Sequence of chain 1.A:
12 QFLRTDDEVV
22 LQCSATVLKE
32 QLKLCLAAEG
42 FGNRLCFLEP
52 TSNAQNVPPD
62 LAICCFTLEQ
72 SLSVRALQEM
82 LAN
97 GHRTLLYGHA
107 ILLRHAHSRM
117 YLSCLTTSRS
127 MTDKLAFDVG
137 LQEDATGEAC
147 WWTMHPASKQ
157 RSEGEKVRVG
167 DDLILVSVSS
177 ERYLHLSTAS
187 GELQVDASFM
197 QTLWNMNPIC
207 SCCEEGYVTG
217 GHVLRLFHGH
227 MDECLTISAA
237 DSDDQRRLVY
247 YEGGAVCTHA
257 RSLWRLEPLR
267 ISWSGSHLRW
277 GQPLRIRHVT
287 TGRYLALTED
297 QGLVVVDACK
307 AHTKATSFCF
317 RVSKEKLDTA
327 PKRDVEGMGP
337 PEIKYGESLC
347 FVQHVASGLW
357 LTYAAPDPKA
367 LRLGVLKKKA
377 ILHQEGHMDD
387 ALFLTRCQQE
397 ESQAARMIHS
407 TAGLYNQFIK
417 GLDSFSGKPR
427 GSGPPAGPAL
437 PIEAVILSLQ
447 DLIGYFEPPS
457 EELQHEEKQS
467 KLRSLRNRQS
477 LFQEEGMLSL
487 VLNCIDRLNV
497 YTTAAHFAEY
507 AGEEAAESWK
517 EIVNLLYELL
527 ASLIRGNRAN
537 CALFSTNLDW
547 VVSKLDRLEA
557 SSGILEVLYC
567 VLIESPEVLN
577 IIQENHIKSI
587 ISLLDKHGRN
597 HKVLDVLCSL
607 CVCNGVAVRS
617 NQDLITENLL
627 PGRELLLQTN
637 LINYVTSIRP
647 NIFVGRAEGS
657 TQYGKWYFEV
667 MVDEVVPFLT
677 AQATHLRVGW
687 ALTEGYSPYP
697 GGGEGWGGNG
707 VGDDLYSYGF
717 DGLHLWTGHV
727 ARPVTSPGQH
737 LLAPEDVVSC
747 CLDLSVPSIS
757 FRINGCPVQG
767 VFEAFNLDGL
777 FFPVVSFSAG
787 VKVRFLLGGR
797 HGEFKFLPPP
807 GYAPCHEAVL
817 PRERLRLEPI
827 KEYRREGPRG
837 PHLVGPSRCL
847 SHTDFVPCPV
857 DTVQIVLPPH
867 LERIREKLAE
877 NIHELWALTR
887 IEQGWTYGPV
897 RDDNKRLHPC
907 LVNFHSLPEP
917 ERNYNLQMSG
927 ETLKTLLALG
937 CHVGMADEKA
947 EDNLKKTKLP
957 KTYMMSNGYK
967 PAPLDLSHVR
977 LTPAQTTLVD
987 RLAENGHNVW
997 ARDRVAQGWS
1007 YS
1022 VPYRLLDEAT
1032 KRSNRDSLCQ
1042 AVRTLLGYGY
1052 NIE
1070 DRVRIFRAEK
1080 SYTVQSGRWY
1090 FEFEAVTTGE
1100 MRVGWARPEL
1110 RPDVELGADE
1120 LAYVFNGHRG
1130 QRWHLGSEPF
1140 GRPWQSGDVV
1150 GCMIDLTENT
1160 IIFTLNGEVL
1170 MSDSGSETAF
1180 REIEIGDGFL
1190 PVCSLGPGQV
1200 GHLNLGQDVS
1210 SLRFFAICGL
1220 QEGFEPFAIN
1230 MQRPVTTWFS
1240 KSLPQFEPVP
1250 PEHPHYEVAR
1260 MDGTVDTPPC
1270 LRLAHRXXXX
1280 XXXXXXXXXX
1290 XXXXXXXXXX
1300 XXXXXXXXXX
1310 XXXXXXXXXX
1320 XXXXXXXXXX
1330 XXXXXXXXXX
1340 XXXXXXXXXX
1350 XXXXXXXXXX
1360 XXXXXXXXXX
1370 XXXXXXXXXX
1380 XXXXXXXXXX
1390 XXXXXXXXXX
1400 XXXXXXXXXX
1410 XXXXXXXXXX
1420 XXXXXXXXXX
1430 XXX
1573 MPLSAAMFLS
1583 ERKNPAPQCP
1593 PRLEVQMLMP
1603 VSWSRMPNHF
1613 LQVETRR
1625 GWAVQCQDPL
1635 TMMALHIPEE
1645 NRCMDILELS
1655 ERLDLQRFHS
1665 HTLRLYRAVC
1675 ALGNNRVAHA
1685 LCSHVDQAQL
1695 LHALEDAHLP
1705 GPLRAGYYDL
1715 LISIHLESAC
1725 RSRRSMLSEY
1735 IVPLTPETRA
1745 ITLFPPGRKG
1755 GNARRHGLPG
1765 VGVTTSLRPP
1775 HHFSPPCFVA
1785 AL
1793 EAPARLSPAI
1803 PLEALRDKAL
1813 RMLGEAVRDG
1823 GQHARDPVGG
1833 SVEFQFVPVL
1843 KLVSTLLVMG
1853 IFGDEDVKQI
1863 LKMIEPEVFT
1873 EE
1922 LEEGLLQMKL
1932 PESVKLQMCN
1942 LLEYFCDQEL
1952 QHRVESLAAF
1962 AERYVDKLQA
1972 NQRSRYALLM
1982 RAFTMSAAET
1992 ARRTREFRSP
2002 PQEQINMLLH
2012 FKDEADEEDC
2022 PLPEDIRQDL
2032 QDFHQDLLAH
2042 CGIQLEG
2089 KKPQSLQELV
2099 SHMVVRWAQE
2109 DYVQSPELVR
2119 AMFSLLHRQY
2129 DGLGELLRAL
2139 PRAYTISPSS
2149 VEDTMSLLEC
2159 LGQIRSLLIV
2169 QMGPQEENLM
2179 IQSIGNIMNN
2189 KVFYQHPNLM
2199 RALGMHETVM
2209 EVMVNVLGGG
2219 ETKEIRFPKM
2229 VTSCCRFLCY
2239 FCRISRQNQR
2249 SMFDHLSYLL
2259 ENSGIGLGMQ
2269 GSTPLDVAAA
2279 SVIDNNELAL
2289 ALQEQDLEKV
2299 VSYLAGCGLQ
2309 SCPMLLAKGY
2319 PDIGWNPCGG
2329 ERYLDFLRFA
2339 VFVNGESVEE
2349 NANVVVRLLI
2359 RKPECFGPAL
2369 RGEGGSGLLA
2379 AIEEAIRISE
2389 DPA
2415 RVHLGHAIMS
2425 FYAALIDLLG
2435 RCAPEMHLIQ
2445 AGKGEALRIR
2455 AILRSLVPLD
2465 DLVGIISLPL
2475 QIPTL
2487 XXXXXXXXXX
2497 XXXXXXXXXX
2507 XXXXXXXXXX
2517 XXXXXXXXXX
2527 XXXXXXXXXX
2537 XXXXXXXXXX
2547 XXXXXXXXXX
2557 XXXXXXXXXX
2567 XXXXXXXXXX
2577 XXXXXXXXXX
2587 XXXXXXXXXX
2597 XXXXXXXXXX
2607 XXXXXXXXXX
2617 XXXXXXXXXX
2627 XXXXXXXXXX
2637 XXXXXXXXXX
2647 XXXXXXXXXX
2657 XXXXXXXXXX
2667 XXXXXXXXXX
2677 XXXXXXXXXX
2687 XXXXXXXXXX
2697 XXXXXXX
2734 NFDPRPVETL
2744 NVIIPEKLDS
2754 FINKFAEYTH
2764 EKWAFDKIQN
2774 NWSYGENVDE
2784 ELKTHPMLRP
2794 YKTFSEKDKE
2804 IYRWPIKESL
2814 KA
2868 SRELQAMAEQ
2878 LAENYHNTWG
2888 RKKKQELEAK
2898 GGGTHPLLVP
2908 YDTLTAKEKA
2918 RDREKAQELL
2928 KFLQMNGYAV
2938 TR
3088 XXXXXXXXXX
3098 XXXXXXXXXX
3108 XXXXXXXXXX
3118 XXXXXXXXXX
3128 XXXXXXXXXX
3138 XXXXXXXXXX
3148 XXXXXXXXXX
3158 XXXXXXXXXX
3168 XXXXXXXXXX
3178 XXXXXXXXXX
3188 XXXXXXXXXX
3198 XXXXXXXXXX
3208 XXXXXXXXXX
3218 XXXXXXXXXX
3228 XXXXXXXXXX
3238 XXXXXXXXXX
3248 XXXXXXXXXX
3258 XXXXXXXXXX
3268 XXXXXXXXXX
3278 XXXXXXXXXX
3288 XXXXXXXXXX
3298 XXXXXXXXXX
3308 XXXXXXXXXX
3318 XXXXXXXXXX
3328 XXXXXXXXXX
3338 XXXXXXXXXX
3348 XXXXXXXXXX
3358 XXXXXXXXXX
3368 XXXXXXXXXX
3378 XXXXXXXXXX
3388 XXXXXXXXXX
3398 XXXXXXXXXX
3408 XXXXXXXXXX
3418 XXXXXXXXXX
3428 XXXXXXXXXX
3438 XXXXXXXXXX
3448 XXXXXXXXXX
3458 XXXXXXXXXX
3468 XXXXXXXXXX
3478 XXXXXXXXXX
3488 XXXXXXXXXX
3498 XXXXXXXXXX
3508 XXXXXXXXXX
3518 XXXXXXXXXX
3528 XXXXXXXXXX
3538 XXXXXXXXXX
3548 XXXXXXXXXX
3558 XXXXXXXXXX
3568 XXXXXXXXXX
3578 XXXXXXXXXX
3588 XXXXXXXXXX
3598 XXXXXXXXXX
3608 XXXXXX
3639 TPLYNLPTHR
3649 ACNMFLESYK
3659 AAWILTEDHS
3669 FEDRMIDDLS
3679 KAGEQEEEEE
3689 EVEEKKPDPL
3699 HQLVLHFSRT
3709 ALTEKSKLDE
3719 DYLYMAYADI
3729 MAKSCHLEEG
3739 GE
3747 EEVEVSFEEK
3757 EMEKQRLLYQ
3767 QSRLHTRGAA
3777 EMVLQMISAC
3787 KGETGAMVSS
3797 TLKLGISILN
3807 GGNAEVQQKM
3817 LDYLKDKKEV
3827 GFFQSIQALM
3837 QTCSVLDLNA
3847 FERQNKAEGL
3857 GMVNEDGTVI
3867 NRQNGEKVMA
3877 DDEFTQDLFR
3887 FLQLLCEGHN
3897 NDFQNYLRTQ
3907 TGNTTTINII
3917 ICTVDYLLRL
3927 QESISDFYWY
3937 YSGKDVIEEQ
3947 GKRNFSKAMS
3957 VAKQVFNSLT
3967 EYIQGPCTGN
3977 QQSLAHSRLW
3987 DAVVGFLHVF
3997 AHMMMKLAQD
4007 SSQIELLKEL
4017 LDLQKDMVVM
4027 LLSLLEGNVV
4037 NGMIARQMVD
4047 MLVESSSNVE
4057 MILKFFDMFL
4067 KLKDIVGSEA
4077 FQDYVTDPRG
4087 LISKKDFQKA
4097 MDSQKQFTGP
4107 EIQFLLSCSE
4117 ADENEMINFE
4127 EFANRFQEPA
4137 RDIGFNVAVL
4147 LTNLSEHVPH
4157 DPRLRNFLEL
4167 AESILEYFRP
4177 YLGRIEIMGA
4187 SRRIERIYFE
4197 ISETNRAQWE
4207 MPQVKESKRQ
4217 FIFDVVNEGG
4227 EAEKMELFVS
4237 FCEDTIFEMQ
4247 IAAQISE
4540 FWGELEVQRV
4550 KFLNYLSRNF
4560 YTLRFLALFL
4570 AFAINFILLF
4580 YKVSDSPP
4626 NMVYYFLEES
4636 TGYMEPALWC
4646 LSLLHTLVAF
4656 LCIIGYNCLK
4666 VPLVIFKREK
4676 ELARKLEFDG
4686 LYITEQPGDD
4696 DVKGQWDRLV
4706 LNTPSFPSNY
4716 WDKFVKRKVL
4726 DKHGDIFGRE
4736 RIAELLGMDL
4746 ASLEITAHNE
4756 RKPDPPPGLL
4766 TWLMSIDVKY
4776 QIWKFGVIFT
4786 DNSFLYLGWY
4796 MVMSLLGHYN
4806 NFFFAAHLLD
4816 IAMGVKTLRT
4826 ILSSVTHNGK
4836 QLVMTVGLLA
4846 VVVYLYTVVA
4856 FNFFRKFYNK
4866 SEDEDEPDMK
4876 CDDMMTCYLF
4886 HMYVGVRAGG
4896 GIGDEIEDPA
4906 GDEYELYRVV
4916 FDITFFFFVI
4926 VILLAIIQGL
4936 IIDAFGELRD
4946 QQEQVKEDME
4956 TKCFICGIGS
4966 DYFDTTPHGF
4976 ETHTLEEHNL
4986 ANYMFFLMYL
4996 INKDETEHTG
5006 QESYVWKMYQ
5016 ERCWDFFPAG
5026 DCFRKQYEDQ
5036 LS

The small molecule below binds the protein below.
Small molecule (SMILES): Nc1ncnc2c1ncn2[C@@H]1O[C@H](CO[P](=O)(O)O[P](=O)(O)CP(=O)(O)O)[C@@H](O)[C@H]1O

Binding-site contacts:
Ligand atom O2' contacts residue MET4954 of chain 1.A at 3.6 Å.
Ligand atom C6 contacts residue THR4979 of chain 1.A at 4.4 Å.
Ligand atom C2 contacts residue CYS4958 of chain 1.A at 3.5 Å (hydrophobic).
Ligand atom O2G contacts residue CA1 of chain 1.H at 4.3 Å.
Ligand atom N3 contacts residue PHE4959 of chain 1.A at 4.5 Å.
Ligand atom C4 contacts residue LEU4985 of chain 1.A at 4.4 Å (hydrophobic).
Ligand atom C5' contacts residue CA1 of chain 1.H at 3.5 Å.
Ligand atom O2' contacts residue GLU4955 of chain 1.A at 4.0 Å.
Ligand atom O1B contacts residue ARG4215 of chain 1.A at 4.1 Å.
Ligand atom N1 contacts residue PHE4959 of chain 1.A at 3.7 Å.
Ligand atom C6 contacts residue HIS4983 of chain 1.A at 4.0 Å.
Ligand atom N6 contacts residue ILE4960 of chain 1.A at 4.4 Å.
Ligand atom C1' contacts residue MET4954 of chain 1.A at 3.9 Å (hydrophobic).
Ligand atom N1 contacts residue HIS4983 of chain 1.A at 4.2 Å.
Ligand atom N7 contacts residue LEU4985 of chain 1.A at 3.4 Å.
Ligand atom N3 contacts residue CYS4958 of chain 1.A at 4.4 Å.
Ligand atom N1 contacts residue CYS4958 of chain 1.A at 3.6 Å.
Ligand atom C2 contacts residue PHE4959 of chain 1.A at 3.4 Å (hydrophobic).
Ligand atom N6 contacts residue HIS4983 of chain 1.A at 2.7 Å (h-bond).
Ligand atom O4' contacts residue MET4954 of chain 1.A at 4.3 Å.
Ligand atom N3 contacts residue MET4954 of chain 1.A at 4.2 Å.
Ligand atom O5' contacts residue CA1 of chain 1.H at 4.2 Å.
Ligand atom N7 contacts residue ASN4984 of chain 1.A at 4.1 Å.
Ligand atom N6 contacts residue LEU4985 of chain 1.A at 3.5 Å (h-bond).
Ligand atom C6 contacts residue LEU4985 of chain 1.A at 3.8 Å (hydrophobic).
Ligand atom C8 contacts residue LEU4985 of chain 1.A at 4.2 Å (hydrophobic).
Ligand atom C2 contacts residue THR4979 of chain 1.A at 4.3 Å.
Ligand atom N1 contacts residue THR4979 of chain 1.A at 4.4 Å.
Ligand atom N6 contacts residue ASN4984 of chain 1.A at 3.6 Å.
Ligand atom C5 contacts residue LEU4985 of chain 1.A at 3.6 Å (hydrophobic).